The small molecule below binds the protein below.
Small molecule (SMILES): CC(=O)N[C@@H]1[C@@H](O)[C@H](O)[C@@H](CO)O[C@H]1O

Binding-site contacts:
Ligand atom C7 contacts residue ASN61 of chain 1.B at 3.0 Å.
Ligand atom C3 contacts residue ASN61 of chain 1.B at 3.8 Å.
Ligand atom O5 contacts residue ASN61 of chain 1.B at 2.3 Å (h-bond).
Ligand atom C2 contacts residue ASN61 of chain 1.B at 2.4 Å.
Ligand atom N2 contacts residue ASN61 of chain 1.B at 2.9 Å (h-bond).
Ligand atom O6 contacts residue TYR28 of chain 1.B at 3.1 Å.
Ligand atom C1 contacts residue TYR28 of chain 1.B at 3.7 Å (hydrophobic).
Ligand atom O5 contacts residue TYR28 of chain 1.B at 3.0 Å.
Ligand atom C8 contacts residue ASN61 of chain 1.B at 3.7 Å.
Ligand atom C5 contacts residue ASN61 of chain 1.B at 3.6 Å.
Ligand atom O7 contacts residue ASN61 of chain 1.B at 3.0 Å (h-bond).
Ligand atom C1 contacts residue ASN61 of chain 1.B at 1.4 Å.
Ligand atom C4 contacts residue ASN61 of chain 1.B at 4.2 Å.
Ligand atom C6 contacts residue TYR28 of chain 1.B at 4.0 Å (hydrophobic).
Ligand atom C5 contacts residue TYR28 of chain 1.B at 4.2 Å (hydrophobic).

Sequence of chain 1.B:
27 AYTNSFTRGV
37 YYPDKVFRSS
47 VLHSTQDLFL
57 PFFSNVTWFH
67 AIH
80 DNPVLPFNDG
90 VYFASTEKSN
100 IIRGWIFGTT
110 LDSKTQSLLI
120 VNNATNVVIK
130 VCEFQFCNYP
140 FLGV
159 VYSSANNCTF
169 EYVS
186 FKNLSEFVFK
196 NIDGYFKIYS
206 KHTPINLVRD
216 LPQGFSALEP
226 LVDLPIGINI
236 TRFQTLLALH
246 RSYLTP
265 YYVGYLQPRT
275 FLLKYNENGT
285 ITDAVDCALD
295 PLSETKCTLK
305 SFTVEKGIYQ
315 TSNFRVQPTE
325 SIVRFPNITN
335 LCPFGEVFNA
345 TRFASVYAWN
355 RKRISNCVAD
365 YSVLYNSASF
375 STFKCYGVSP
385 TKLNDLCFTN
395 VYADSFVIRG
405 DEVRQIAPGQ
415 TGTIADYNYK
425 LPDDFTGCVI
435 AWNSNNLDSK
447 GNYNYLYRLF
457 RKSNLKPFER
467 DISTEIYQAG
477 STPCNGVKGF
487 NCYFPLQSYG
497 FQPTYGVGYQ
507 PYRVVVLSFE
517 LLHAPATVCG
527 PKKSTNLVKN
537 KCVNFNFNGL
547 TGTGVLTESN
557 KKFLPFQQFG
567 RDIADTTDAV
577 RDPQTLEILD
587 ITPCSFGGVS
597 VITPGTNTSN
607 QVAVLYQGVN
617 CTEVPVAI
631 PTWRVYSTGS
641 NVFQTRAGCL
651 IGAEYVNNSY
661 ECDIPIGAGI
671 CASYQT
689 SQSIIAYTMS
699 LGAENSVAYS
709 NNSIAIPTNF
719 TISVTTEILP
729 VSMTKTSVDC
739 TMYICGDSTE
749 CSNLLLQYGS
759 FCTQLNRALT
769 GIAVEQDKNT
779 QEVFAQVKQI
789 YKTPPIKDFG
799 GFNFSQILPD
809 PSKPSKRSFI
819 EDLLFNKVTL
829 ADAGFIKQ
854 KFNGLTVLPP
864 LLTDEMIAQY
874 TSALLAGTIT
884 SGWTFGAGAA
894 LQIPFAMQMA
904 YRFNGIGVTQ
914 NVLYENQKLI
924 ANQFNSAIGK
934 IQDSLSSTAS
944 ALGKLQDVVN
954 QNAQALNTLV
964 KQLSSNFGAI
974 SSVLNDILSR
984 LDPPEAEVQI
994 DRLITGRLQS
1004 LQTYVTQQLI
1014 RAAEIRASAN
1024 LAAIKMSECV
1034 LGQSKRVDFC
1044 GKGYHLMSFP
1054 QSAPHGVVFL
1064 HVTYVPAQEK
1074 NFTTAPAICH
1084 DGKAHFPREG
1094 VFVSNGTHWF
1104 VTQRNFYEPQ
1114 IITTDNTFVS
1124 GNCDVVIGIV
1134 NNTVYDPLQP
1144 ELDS